Binding-site contacts:
Ligand atom O6 contacts residue PRO131 of chain 1.B at 3.7 Å.
Ligand atom C2 contacts residue ASN19 of chain 1.B at 2.5 Å.
Ligand atom C7 contacts residue ASN19 of chain 1.B at 3.3 Å.
Ligand atom C4 contacts residue ASN19 of chain 1.B at 4.2 Å.
Ligand atom C3 contacts residue GLN129 of chain 1.B at 4.4 Å.
Ligand atom C8 contacts residue ASN19 of chain 1.B at 3.3 Å.
Ligand atom O7 contacts residue ASN19 of chain 1.B at 4.2 Å.
Ligand atom O4 contacts residue GLN129 of chain 1.B at 3.9 Å.
Ligand atom C3 contacts residue ASN19 of chain 1.B at 3.8 Å.
Ligand atom O5 contacts residue ASN19 of chain 1.B at 2.4 Å (h-bond).
Ligand atom C1 contacts residue ASN19 of chain 1.B at 1.4 Å.
Ligand atom C5 contacts residue ASN19 of chain 1.B at 3.7 Å.
Ligand atom N2 contacts residue ASN19 of chain 1.B at 2.9 Å (h-bond).
Ligand atom C5 contacts residue GLN129 of chain 1.B at 4.3 Å.

The protein below binds the small molecule below.
Small molecule (SMILES): CC(=O)N[C@@H]1[C@@H](O)[C@H](O)[C@@H](CO)O[C@H]1O

Sequence of chain 1.B:
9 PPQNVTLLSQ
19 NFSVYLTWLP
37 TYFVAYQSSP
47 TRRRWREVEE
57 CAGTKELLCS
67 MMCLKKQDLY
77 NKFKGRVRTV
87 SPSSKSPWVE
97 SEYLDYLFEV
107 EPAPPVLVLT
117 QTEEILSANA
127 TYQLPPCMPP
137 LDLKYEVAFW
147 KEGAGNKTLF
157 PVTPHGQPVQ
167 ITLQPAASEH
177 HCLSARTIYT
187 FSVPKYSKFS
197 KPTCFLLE